Sequence of chain 5.A:
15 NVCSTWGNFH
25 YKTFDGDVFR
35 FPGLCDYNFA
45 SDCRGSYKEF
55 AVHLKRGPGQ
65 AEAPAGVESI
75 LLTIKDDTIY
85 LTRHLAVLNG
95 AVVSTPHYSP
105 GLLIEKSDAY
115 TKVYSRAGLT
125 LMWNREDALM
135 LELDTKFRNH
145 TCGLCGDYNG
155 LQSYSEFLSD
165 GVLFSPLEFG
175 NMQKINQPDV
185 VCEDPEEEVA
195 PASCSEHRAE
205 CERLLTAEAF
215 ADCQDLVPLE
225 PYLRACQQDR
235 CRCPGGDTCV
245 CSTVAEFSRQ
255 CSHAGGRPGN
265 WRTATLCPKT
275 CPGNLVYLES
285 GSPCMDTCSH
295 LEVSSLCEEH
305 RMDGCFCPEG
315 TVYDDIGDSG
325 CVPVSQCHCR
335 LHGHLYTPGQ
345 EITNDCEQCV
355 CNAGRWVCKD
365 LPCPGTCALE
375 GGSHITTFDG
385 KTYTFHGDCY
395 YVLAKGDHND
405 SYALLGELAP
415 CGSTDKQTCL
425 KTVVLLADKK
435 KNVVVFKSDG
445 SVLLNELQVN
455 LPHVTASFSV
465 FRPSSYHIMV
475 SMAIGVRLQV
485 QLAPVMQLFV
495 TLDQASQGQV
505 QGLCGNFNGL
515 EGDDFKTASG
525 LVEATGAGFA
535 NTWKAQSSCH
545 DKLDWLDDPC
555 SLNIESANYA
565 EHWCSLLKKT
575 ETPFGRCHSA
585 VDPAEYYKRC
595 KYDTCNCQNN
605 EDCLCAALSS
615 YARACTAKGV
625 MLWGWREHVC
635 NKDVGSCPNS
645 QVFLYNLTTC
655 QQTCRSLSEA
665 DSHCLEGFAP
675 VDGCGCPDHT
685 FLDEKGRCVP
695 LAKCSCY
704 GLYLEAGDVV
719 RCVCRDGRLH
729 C

A protein and the small-molecule ligand that binds it are described below.
Small molecule (SMILES): CC(=O)N[C@@H]1[C@@H](O)[C@H](O)[C@@H](CO)O[C@H]1O

Binding-site contacts:
Ligand atom O3 contacts residue ASN650 of chain 5.A at 3.8 Å.
Ligand atom O7 contacts residue ASP682 of chain 5.A at 4.2 Å.
Ligand atom C3 contacts residue ASN650 of chain 5.A at 3.6 Å.
Ligand atom C4 contacts residue ASN650 of chain 5.A at 4.2 Å.
Ligand atom O5 contacts residue TRP627 of chain 5.A at 2.9 Å.
Ligand atom C1 contacts residue ASN650 of chain 5.A at 1.4 Å.
Ligand atom C1 contacts residue TRP627 of chain 5.A at 3.3 Å (hydrophobic).
Ligand atom C6 contacts residue TRP627 of chain 5.A at 4.0 Å (hydrophobic).
Ligand atom C2 contacts residue ASN650 of chain 5.A at 2.5 Å.
Ligand atom C7 contacts residue ASN650 of chain 5.A at 3.9 Å.
Ligand atom O5 contacts residue ASN650 of chain 5.A at 2.4 Å (h-bond).
Ligand atom O7 contacts residue PRO681 of chain 5.A at 4.0 Å.
Ligand atom C8 contacts residue ASN650 of chain 5.A at 4.2 Å.
Ligand atom O7 contacts residue ASN650 of chain 5.A at 4.5 Å.
Ligand atom C5 contacts residue ASN650 of chain 5.A at 3.6 Å.
Ligand atom N2 contacts residue ASN650 of chain 5.A at 3.4 Å (h-bond).
Ligand atom C5 contacts residue TRP627 of chain 5.A at 3.7 Å (hydrophobic).